Sequence of chain 1.C:
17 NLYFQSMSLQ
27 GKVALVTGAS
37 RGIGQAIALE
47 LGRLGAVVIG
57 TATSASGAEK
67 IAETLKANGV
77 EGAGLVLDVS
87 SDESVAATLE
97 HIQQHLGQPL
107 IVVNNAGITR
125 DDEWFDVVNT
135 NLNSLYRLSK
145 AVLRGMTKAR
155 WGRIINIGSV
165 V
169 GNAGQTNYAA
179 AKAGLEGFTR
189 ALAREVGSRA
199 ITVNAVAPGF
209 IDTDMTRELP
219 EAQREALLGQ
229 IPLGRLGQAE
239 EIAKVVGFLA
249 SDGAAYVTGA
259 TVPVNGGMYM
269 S

Binding-site contacts:
Ligand atom CAJ contacts residue LEU136 of chain 1.C at 3.7 Å (hydrophobic).
Ligand atom OAE contacts residue LEU136 of chain 1.D at 3.5 Å.
Ligand atom CAT contacts residue GLY185 of chain 1.D at 3.8 Å.
Ligand atom CAT contacts residue GLY182 of chain 1.C at 3.4 Å.
Ligand atom SAD contacts residue ASN133 of chain 1.C at 3.8 Å.
Ligand atom OAC contacts residue PHE129 of chain 1.C at 3.7 Å.
Ligand atom CAJ contacts residue LEU136 of chain 1.D at 3.5 Å (hydrophobic).
Ligand atom CAQ contacts residue LEU136 of chain 1.C at 3.6 Å (hydrophobic).
Ligand atom OAC contacts residue TRP128 of chain 1.C at 3.0 Å.
Ligand atom CAI contacts residue LEU136 of chain 1.C at 3.9 Å (hydrophobic).
Ligand atom OAC contacts residue PHE186 of chain 1.D at 3.2 Å.
Ligand atom CAT contacts residue ALA181 of chain 1.C at 3.7 Å (hydrophobic).
Ligand atom CAT contacts residue ALA178 of chain 1.C at 3.6 Å (hydrophobic).
Ligand atom SAD contacts residue PHE129 of chain 1.C at 3.9 Å.
Ligand atom NAS contacts residue GLY182 of chain 1.C at 3.5 Å.
Ligand atom FAB contacts residue PHE186 of chain 1.C at 3.6 Å.
Ligand atom FAF contacts residue ALA178 of chain 1.D at 3.3 Å.
Ligand atom CAN contacts residue GLY185 of chain 1.D at 3.4 Å.
Ligand atom CAP contacts residue LEU136 of chain 1.C at 3.8 Å (hydrophobic).
Ligand atom CAR contacts residue LEU136 of chain 1.C at 3.6 Å (hydrophobic).
Ligand atom NAA contacts residue VAL132 of chain 1.C at 3.7 Å.
Ligand atom CAU contacts residue GLY185 of chain 1.D at 3.2 Å.
Ligand atom CAU contacts residue PHE186 of chain 1.D at 3.6 Å (hydrophobic).
Ligand atom NAK contacts residue ASN133 of chain 1.C at 3.4 Å (h-bond).
Ligand atom NAK contacts residue LEU136 of chain 1.D at 3.5 Å.
Ligand atom FAF contacts residue VAL132 of chain 1.D at 3.4 Å.
Ligand atom NAA contacts residue TRP128 of chain 1.C at 2.9 Å (h-bond).
Ligand atom CAU contacts residue ALA178 of chain 1.C at 3.6 Å (hydrophobic).
Ligand atom CAR contacts residue ASN133 of chain 1.C at 3.5 Å.
Ligand atom OAE contacts residue PHE129 of chain 1.C at 3.4 Å.
Ligand atom CAN contacts residue PHE186 of chain 1.D at 3.4 Å (hydrophobic).
Ligand atom FAO contacts residue GLY185 of chain 1.C at 3.8 Å.
Ligand atom FAO contacts residue GLY182 of chain 1.C at 3.9 Å.
Ligand atom NAA contacts residue PHE129 of chain 1.C at 3.5 Å.
Ligand atom NAA contacts residue ASN133 of chain 1.C at 3.1 Å (h-bond).
Ligand atom CAR contacts residue LEU136 of chain 1.D at 3.5 Å (hydrophobic).
Ligand atom FAB contacts residue TRP128 of chain 1.D at 3.8 Å.
Ligand atom OAE contacts residue PHE186 of chain 1.D at 3.9 Å.
Ligand atom FAO contacts residue PHE186 of chain 1.C at 3.7 Å.
Ligand atom OAE contacts residue ASN133 of chain 1.C at 3.3 Å (h-bond).

Sequence of chain 1.D:
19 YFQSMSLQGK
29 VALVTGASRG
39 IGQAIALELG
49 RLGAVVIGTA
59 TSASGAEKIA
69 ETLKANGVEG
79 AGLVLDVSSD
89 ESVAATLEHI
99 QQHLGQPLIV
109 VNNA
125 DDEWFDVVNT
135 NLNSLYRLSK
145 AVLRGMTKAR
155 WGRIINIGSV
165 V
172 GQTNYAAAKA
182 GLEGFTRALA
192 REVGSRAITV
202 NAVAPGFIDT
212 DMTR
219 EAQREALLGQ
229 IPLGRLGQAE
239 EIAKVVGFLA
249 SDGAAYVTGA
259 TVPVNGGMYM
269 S

The protein below binds the small molecule below.
Small molecule (SMILES): NS(=O)(=O)c1cccnc1Nc1cccc(C(F)(F)F)c1